Sequence of chain 1.A:
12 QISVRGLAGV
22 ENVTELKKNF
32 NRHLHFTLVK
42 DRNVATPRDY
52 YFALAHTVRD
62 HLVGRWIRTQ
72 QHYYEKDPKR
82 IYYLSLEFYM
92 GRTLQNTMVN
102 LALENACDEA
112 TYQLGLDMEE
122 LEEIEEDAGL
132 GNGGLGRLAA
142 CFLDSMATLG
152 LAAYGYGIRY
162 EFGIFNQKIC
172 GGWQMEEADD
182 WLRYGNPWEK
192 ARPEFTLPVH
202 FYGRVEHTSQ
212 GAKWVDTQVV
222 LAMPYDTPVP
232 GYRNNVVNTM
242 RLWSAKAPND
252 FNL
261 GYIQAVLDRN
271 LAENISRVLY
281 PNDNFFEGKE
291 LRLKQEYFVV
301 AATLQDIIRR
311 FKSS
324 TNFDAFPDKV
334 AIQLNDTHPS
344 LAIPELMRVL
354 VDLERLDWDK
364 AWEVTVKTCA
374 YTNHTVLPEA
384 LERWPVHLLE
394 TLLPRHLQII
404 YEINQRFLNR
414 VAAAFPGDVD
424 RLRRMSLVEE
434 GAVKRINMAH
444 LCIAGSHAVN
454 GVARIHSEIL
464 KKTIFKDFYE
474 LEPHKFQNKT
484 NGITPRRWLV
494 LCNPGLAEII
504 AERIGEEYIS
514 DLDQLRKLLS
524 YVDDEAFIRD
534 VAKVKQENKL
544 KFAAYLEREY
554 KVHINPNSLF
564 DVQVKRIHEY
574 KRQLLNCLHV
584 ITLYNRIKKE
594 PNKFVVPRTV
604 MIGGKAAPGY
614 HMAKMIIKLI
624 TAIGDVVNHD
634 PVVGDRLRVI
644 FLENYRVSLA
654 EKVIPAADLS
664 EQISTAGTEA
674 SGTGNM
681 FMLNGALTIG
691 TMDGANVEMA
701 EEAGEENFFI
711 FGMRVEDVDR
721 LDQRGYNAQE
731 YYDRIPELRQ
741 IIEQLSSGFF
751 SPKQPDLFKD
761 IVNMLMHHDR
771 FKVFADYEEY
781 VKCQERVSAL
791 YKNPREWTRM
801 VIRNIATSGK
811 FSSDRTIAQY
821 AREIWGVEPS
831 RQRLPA

Binding-site contacts:
Ligand atom N1 contacts residue GLU190 of chain 2.A at 3.1 Å (salt-bridge).
Ligand atom N3 contacts residue LYS191 of chain 2.A at 3.7 Å.
Ligand atom C9 contacts residue VAL40 of chain 1.A at 3.8 Å (hydrophobic).
Ligand atom C10 contacts residue GLU190 of chain 2.A at 3.5 Å.
Ligand atom O2 contacts residue ALA192 of chain 2.A at 2.9 Å (h-bond).
Ligand atom C13 contacts residue VAL64 of chain 2.A at 3.7 Å (hydrophobic).
Ligand atom C8 contacts residue ARG60 of chain 2.A at 3.5 Å.
Ligand atom C11 contacts residue PRO188 of chain 2.A at 3.8 Å (hydrophobic).
Ligand atom N3 contacts residue GLU190 of chain 2.A at 3.7 Å.
Ligand atom C3 contacts residue GLU190 of chain 2.A at 3.8 Å.
Ligand atom C7 contacts residue LYS191 of chain 2.A at 3.6 Å.
Ligand atom C8 contacts residue THR38 of chain 1.A at 3.6 Å.
Ligand atom C9 contacts residue ARG60 of chain 2.A at 3.6 Å.
Ligand atom N3 contacts residue THR38 of chain 1.A at 3.6 Å.
Ligand atom N4 contacts residue PRO229 of chain 2.A at 3.5 Å.
Ligand atom C13 contacts residue VAL40 of chain 1.A at 3.6 Å (hydrophobic).
Ligand atom O2 contacts residue LYS191 of chain 2.A at 3.6 Å.
Ligand atom C2 contacts residue GLU190 of chain 2.A at 3.2 Å.
Ligand atom N3 contacts residue ARG60 of chain 2.A at 3.4 Å.
Ligand atom C11 contacts residue TRP189 of chain 2.A at 3.8 Å (hydrophobic).
Ligand atom O3 contacts residue GLU190 of chain 2.A at 2.8 Å (salt-bridge).
Ligand atom C11 contacts residue PRO229 of chain 2.A at 3.8 Å (hydrophobic).
Ligand atom C8 contacts residue VAL40 of chain 1.A at 3.5 Å (hydrophobic).
Ligand atom C12 contacts residue ARG60 of chain 2.A at 3.4 Å.
Ligand atom N4 contacts residue ARG60 of chain 2.A at 3.8 Å.
Ligand atom N4 contacts residue TRP67 of chain 2.A at 3.6 Å.
Ligand atom N2 contacts residue ARG60 of chain 2.A at 3.5 Å (salt-bridge).
Ligand atom C1 contacts residue GLU190 of chain 2.A at 3.7 Å.
Ligand atom C10 contacts residue ARG60 of chain 2.A at 3.8 Å.
Ligand atom S1 contacts residue THR38 of chain 1.A at 3.7 Å.
Ligand atom C7 contacts residue THR38 of chain 1.A at 3.7 Å.
Ligand atom C4 contacts residue ASN187 of chain 2.A at 3.7 Å.
Ligand atom C12 contacts residue TRP67 of chain 2.A at 3.8 Å (hydrophobic).
Ligand atom O3 contacts residue TYR226 of chain 2.A at 3.5 Å.
Ligand atom N2 contacts residue THR38 of chain 1.A at 2.8 Å (h-bond).
Ligand atom C13 contacts residue ARG60 of chain 2.A at 3.6 Å.
Ligand atom C10 contacts residue PRO188 of chain 2.A at 3.6 Å (hydrophobic).
Ligand atom N2 contacts residue LYS191 of chain 2.A at 3.4 Å.
Ligand atom C11 contacts residue TRP67 of chain 2.A at 3.8 Å (hydrophobic).
Ligand atom O2 contacts residue GLU190 of chain 2.A at 3.8 Å.

A small-molecule ligand and the protein it binds are described below.
Small molecule (SMILES): OC[C@H]1O[C@@H](NC(=S)N/N=C/c2ccncc2)[C@H](O)[C@@H](O)[C@@H]1O

Sequence of chain 2.A:
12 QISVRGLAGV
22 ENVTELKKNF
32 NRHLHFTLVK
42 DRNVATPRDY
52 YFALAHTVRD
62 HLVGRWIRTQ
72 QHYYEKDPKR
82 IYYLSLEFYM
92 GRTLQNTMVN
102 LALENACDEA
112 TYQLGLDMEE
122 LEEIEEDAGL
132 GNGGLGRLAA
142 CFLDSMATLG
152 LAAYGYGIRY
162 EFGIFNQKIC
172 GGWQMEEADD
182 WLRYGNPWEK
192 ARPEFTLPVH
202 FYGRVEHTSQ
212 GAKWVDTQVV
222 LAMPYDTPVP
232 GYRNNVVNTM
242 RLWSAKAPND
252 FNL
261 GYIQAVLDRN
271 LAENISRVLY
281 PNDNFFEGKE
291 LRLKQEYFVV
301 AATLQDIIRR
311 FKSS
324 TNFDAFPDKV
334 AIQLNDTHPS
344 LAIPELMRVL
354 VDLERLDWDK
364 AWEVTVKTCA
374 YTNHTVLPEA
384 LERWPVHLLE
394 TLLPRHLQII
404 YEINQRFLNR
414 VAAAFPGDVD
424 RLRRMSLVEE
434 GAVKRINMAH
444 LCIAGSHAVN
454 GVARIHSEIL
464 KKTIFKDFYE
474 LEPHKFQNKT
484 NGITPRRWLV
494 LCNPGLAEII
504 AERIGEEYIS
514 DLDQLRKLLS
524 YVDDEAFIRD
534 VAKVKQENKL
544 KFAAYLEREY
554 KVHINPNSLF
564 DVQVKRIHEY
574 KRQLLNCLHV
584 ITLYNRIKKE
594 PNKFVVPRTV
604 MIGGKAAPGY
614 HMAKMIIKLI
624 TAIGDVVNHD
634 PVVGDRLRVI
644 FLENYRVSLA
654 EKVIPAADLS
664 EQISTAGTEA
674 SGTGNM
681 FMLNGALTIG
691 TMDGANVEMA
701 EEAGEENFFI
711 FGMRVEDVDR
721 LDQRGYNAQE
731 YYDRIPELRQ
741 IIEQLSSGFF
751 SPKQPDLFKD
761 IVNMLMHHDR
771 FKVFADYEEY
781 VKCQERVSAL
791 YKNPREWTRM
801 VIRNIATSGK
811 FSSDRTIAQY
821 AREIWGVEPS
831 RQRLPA